Binding-site contacts:
Ligand atom C6 contacts residue ASN110 of chain 1.A at 4.3 Å.
Ligand atom C1 contacts residue THR109 of chain 1.A at 3.8 Å.
Ligand atom C5 contacts residue VAL112 of chain 1.A at 4.0 Å (hydrophobic).
Ligand atom C6 contacts residue VAL112 of chain 1.A at 3.6 Å (hydrophobic).
Ligand atom C5 contacts residue ASN107 of chain 1.A at 3.7 Å.
Ligand atom C7 contacts residue THR109 of chain 1.A at 4.2 Å.
Ligand atom C4 contacts residue ASN107 of chain 1.A at 4.2 Å.
Ligand atom C8 contacts residue GLU136 of chain 1.A at 4.4 Å.
Ligand atom C5 contacts residue ASN110 of chain 1.A at 3.6 Å.
Ligand atom C1 contacts residue ASN110 of chain 1.A at 4.3 Å.
Ligand atom C3 contacts residue THR109 of chain 1.A at 3.4 Å.
Ligand atom O7 contacts residue ASN110 of chain 1.A at 4.1 Å.
Ligand atom C3 contacts residue ASN107 of chain 1.A at 3.8 Å.
Ligand atom C1 contacts residue ASN107 of chain 1.A at 1.4 Å.
Ligand atom C8 contacts residue ALA108 of chain 1.A at 4.2 Å (hydrophobic).
Ligand atom C8 contacts residue THR109 of chain 1.A at 4.0 Å.
Ligand atom C4 contacts residue THR109 of chain 1.A at 4.3 Å.
Ligand atom C5 contacts residue THR109 of chain 1.A at 4.4 Å.
Ligand atom C2 contacts residue ASN107 of chain 1.A at 2.4 Å.
Ligand atom N2 contacts residue THR109 of chain 1.A at 3.6 Å (h-bond).
Ligand atom O3 contacts residue THR109 of chain 1.A at 4.1 Å.
Ligand atom C2 contacts residue THR109 of chain 1.A at 3.8 Å.
Ligand atom N2 contacts residue ASN107 of chain 1.A at 2.9 Å (h-bond).
Ligand atom O5 contacts residue ASN107 of chain 1.A at 2.4 Å (h-bond).
Ligand atom O5 contacts residue VAL112 of chain 1.A at 3.8 Å.
Ligand atom O5 contacts residue ASN110 of chain 1.A at 4.2 Å.
Ligand atom C7 contacts residue ASN107 of chain 1.A at 4.0 Å.

The protein below binds the small molecule below.
Small molecule (SMILES): CC(=O)N[C@H]1[C@H](O[C@H]2[C@H](O)[C@@H](NC(C)=O)CO[C@@H]2CO)O[C@H](CO)[C@@H](O)[C@@H]1O

Sequence of chain 1.A:
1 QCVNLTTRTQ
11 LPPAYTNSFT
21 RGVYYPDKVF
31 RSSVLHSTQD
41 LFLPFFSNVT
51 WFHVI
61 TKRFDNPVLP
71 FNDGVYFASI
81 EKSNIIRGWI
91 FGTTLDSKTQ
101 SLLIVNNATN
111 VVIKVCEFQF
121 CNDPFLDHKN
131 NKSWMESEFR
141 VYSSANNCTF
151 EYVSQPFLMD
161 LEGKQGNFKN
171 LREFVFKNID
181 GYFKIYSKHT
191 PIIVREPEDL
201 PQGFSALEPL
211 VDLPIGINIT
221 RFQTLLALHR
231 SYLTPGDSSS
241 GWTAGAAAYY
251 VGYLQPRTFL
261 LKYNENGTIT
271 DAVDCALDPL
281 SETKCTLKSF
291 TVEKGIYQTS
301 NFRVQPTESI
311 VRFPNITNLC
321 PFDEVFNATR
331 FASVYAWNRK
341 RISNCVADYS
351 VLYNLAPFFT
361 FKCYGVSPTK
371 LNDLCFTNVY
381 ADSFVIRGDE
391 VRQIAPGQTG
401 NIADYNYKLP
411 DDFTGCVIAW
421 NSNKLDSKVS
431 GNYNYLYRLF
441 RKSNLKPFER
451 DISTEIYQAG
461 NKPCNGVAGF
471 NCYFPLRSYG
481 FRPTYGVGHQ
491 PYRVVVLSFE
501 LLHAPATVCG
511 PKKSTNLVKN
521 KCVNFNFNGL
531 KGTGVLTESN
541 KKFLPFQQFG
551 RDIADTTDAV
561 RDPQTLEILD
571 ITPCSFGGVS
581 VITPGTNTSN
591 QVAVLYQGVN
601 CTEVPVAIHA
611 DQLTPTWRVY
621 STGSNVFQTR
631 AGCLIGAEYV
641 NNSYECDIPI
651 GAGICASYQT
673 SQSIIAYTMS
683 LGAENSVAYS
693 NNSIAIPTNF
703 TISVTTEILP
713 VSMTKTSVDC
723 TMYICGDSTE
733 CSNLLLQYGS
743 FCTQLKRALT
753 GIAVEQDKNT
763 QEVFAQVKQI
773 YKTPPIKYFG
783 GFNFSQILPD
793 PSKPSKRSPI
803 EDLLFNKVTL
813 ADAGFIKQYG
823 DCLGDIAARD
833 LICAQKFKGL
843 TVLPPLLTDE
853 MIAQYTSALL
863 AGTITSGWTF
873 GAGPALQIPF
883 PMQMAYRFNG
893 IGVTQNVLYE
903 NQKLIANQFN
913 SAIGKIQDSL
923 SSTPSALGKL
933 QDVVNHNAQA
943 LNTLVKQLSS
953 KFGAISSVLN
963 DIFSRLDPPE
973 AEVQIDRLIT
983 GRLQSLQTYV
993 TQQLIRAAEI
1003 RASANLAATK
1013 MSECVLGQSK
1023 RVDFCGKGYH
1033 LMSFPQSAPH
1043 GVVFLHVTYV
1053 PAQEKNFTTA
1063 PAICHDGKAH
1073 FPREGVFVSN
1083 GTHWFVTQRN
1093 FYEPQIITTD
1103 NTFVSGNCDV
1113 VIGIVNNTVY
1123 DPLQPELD